Sequence of chain 1.B:
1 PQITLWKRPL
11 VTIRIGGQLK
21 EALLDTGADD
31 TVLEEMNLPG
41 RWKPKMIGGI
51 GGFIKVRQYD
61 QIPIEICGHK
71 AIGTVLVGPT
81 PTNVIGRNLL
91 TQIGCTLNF

A small-molecule ligand and the protein it binds are described below.
Small molecule (SMILES): C[C@H](c1ccccc1)[C@H](C[C@H](O)CN1CCN(Cc2cccnc2)C[C@H]1C(=O)NC(C)(C)C)C(=O)N[C@H]1c2ccccc2C[C@H]1O

Sequence of chain 1.A:
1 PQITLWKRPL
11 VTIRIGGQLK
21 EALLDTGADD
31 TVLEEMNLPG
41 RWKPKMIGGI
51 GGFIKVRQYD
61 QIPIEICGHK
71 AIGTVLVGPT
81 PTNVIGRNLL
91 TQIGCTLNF

Binding-site contacts:
Ligand atom C27 contacts residue VAL32 of chain 1.B at 3.3 Å (hydrophobic).
Ligand atom C11 contacts residue ASP25 of chain 1.A at 3.4 Å.
Ligand atom C12 contacts residue ASP25 of chain 1.A at 3.3 Å.
Ligand atom C10 contacts residue ASP25 of chain 1.B at 3.3 Å.
Ligand atom C23 contacts residue GLY48 of chain 1.B at 3.6 Å.
Ligand atom O2 contacts residue ASP25 of chain 1.B at 2.7 Å (salt-bridge).
Ligand atom C28 contacts residue ALA28 of chain 1.B at 3.6 Å (hydrophobic).
Ligand atom C28 contacts residue VAL32 of chain 1.B at 3.8 Å (hydrophobic).
Ligand atom C19 contacts residue PRO81 of chain 1.A at 3.7 Å (hydrophobic).
Ligand atom C31 contacts residue THR82 of chain 1.B at 3.7 Å.
Ligand atom C23 contacts residue ASP29 of chain 1.B at 3.7 Å.
Ligand atom C22 contacts residue GLY48 of chain 1.B at 3.4 Å.
Ligand atom C36 contacts residue GLY48 of chain 1.A at 3.3 Å.
Ligand atom C10 contacts residue GLY27 of chain 1.A at 3.8 Å.
Ligand atom C27 contacts residue ASP30 of chain 1.B at 3.2 Å.
Ligand atom C8 contacts residue ASP25 of chain 1.B at 3.4 Å.
Ligand atom O4 contacts residue ASP29 of chain 1.B at 2.9 Å (salt-bridge).
Ligand atom O4 contacts residue GLY27 of chain 1.B at 3.4 Å (h-bond).
Ligand atom C24 contacts residue GLY48 of chain 1.B at 3.7 Å.
Ligand atom C16 contacts residue GLY27 of chain 1.B at 3.6 Å.
Ligand atom C11 contacts residue ASP25 of chain 1.B at 3.3 Å.
Ligand atom C31 contacts residue PRO81 of chain 1.B at 3.8 Å (hydrophobic).
Ligand atom O3 contacts residue GLY49 of chain 1.B at 3.7 Å.
Ligand atom C26 contacts residue ASP30 of chain 1.B at 3.5 Å.
Ligand atom C13 contacts residue GLY27 of chain 1.B at 3.5 Å.
Ligand atom C36 contacts residue GLY49 of chain 1.A at 3.4 Å.
Ligand atom C32 contacts residue PRO81 of chain 1.B at 3.5 Å (hydrophobic).
Ligand atom O1 contacts residue GLY49 of chain 1.A at 3.8 Å.
Ligand atom O2 contacts residue ASP25 of chain 1.A at 2.6 Å (salt-bridge).
Ligand atom C35 contacts residue GLY48 of chain 1.A at 3.2 Å.
Ligand atom C37 contacts residue VAL84 of chain 1.A at 3.5 Å (hydrophobic).
Ligand atom C7 contacts residue GLY48 of chain 1.A at 3.6 Å.
Ligand atom O2 contacts residue GLY27 of chain 1.B at 3.5 Å.
Ligand atom C28 contacts residue ASP30 of chain 1.B at 3.8 Å.
Ligand atom N4 contacts residue GLY27 of chain 1.B at 3.4 Å (h-bond).
Ligand atom C36 contacts residue PRO81 of chain 1.B at 3.4 Å (hydrophobic).
Ligand atom O3 contacts residue ILE50 of chain 1.A at 3.7 Å.
Ligand atom C10 contacts residue ASP25 of chain 1.A at 3.6 Å.
Ligand atom C29 contacts residue ALA28 of chain 1.B at 3.6 Å (hydrophobic).
Ligand atom C17 contacts residue ARG8 of chain 1.A at 3.6 Å.